Sequence of chain 9.W:
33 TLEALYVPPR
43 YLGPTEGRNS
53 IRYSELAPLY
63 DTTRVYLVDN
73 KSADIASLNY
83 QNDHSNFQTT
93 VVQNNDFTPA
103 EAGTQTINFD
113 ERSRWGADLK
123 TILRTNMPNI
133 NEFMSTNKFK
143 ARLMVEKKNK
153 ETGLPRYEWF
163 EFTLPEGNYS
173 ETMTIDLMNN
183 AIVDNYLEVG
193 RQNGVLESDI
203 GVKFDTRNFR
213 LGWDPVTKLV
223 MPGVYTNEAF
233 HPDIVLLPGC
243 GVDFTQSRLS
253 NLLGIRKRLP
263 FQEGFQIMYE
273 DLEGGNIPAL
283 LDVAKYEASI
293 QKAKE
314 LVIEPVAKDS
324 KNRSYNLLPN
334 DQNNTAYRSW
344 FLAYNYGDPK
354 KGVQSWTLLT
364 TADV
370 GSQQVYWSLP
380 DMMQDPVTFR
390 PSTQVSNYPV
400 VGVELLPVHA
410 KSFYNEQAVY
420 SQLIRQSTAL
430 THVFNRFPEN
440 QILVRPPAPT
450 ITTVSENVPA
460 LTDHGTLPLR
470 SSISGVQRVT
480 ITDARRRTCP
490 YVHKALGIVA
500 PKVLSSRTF

This small molecule binds to this protein.
Small molecule (SMILES): CC(C)[C@H](NC(=O)[C@@H]1CCCN1C(=O)[C@H](CC(N)=O)NC(=O)[C@@H](N)Cc1ccccc1)C(=O)N[C@@H](Cc1ccc(O)cc1)C(=O)N1CCC[C@H]1C(=O)N[C@H](C=O)Cc1ccc(O)cc1

Binding-site contacts:
Ligand atom CG contacts residue HIS431 of chain 1.W at 3.8 Å.
Ligand atom CB contacts residue ARG435 of chain 1.W at 3.7 Å.
Ligand atom CG2 contacts residue LEU189 of chain 1.W at 2.8 Å (hydrophobic).
Ligand atom CE2 contacts residue ARG193 of chain 1.W at 3.8 Å.
Ligand atom CE2 contacts residue MET223 of chain 9.W at 3.5 Å (hydrophobic).
Ligand atom CZ contacts residue THR219 of chain 9.W at 3.2 Å.
Ligand atom CD2 contacts residue MET223 of chain 9.W at 3.7 Å (hydrophobic).
Ligand atom ND2 contacts residue TYR188 of chain 1.W at 3.5 Å (h-bond).
Ligand atom CG1 contacts residue ARG435 of chain 1.W at 3.8 Å.
Ligand atom CZ contacts residue ARG193 of chain 1.W at 3.1 Å.
Ligand atom CG contacts residue GLU289 of chain 9.W at 3.6 Å.
Ligand atom CG contacts residue GLU199 of chain 1.W at 3.6 Å.
Ligand atom CE1 contacts residue HIS431 of chain 1.W at 3.0 Å.
Ligand atom OD1 contacts residue GLU199 of chain 1.W at 3.4 Å (salt-bridge).
Ligand atom OH contacts residue MET223 of chain 9.W at 2.2 Å (h-bond).
Ligand atom CG1 contacts residue PHE436 of chain 1.W at 3.4 Å (hydrophobic).
Ligand atom CB contacts residue LEU189 of chain 1.W at 3.8 Å (hydrophobic).
Ligand atom CD1 contacts residue ARG193 of chain 1.W at 3.7 Å.
Ligand atom CD1 contacts residue HIS431 of chain 1.W at 3.3 Å.
Ligand atom C contacts residue ARG193 of chain 1.W at 3.3 Å.
Ligand atom ND2 contacts residue GLU199 of chain 1.W at 2.9 Å (salt-bridge).
Ligand atom CE1 contacts residue MET223 of chain 9.W at 3.3 Å (hydrophobic).
Ligand atom CG contacts residue TYR288 of chain 9.W at 3.4 Å (hydrophobic).
Ligand atom OH contacts residue HIS431 of chain 1.W at 2.9 Å (h-bond).
Ligand atom CB contacts residue GLU289 of chain 9.W at 3.8 Å.
Ligand atom O contacts residue ARG435 of chain 1.W at 3.5 Å (salt-bridge).
Ligand atom OH contacts residue THR430 of chain 1.W at 3.4 Å.
Ligand atom CE1 contacts residue VAL432 of chain 1.W at 3.8 Å (hydrophobic).
Ligand atom N contacts residue ARG193 of chain 1.W at 3.8 Å.
Ligand atom O contacts residue ARG193 of chain 1.W at 2.8 Å (salt-bridge).
Ligand atom CZ contacts residue MET223 of chain 9.W at 2.9 Å (hydrophobic).
Ligand atom CA contacts residue ARG193 of chain 1.W at 3.8 Å.
Ligand atom CE1 contacts residue ARG193 of chain 1.W at 3.1 Å.
Ligand atom CG2 contacts residue TYR188 of chain 1.W at 3.9 Å (hydrophobic).
Ligand atom CD contacts residue HIS431 of chain 1.W at 3.8 Å.
Ligand atom CZ contacts residue HIS431 of chain 1.W at 3.4 Å.
Ligand atom CE1 contacts residue THR219 of chain 9.W at 3.9 Å.
Ligand atom OH contacts residue LEU283 of chain 9.W at 3.8 Å.
Ligand atom CD1 contacts residue GLU289 of chain 9.W at 3.0 Å.
Ligand atom CE1 contacts residue GLU289 of chain 9.W at 3.6 Å.

Sequence of chain 1.W:
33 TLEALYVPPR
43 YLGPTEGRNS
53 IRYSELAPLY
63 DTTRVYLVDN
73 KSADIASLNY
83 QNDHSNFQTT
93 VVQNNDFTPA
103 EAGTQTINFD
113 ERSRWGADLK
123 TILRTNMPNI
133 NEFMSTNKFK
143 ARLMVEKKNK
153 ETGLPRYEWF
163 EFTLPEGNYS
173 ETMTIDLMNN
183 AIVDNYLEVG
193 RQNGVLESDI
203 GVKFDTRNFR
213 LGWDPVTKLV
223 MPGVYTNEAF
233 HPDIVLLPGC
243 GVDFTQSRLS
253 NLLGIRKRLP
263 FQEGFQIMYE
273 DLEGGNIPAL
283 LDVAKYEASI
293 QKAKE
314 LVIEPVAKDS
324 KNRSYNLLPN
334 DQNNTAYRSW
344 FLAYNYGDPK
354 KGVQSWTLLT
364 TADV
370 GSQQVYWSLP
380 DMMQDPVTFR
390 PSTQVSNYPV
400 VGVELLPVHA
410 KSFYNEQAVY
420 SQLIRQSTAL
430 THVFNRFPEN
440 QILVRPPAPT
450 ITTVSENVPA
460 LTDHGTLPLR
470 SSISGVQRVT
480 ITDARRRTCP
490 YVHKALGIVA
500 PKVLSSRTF